Sequence of chain 1.F:
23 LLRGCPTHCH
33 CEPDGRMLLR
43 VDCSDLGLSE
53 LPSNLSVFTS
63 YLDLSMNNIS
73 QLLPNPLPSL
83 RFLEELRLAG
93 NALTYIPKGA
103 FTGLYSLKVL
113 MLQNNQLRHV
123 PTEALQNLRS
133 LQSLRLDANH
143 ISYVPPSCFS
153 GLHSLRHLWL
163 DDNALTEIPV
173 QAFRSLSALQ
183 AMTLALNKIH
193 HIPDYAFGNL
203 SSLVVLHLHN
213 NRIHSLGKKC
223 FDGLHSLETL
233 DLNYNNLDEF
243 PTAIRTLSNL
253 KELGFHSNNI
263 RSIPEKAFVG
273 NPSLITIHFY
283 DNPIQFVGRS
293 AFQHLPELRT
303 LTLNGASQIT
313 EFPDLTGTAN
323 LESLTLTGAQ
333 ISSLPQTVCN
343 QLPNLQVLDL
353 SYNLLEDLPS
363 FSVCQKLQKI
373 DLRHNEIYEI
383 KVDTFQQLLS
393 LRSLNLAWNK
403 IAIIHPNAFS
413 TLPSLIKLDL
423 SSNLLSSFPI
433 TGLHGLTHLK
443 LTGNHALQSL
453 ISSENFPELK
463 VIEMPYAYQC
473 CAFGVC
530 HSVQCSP

Binding-site contacts:
Ligand atom C2 contacts residue ASN70 of chain 1.F at 2.4 Å.
Ligand atom C3 contacts residue ASN70 of chain 1.F at 3.7 Å.
Ligand atom O7 contacts residue GLY49 of chain 1.F at 4.2 Å.
Ligand atom C1 contacts residue ASN70 of chain 1.F at 1.4 Å.
Ligand atom O7 contacts residue ASN70 of chain 1.F at 3.0 Å (h-bond).
Ligand atom O6 contacts residue ASN70 of chain 1.F at 4.2 Å.
Ligand atom C4 contacts residue ASN70 of chain 1.F at 4.2 Å.
Ligand atom C5 contacts residue ASN70 of chain 1.F at 3.7 Å.
Ligand atom C8 contacts residue ASN70 of chain 1.F at 4.3 Å.
Ligand atom N2 contacts residue ASN70 of chain 1.F at 2.8 Å (h-bond).
Ligand atom O5 contacts residue ASN70 of chain 1.F at 2.4 Å (h-bond).
Ligand atom C7 contacts residue ASN70 of chain 1.F at 3.1 Å.
Ligand atom O6 contacts residue SER72 of chain 1.F at 3.2 Å (h-bond).
Ligand atom C6 contacts residue SER72 of chain 1.F at 4.4 Å.

A small-molecule ligand and the protein it binds are described below.
Small molecule (SMILES): CC(=O)N[C@@H]1[C@@H](O)[C@H](O)[C@@H](CO)O[C@H]1O